Sequence of chain 1.A:
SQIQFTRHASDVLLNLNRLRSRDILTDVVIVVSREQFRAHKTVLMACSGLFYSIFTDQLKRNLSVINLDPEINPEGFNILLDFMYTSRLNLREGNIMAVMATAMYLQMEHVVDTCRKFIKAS

A protein and the small-molecule ligand that binds it are described below.
Small molecule (SMILES): Cc1cc(-c2cn(CC(=O)Nc3cc(N4CCOCC4)ncc3Cl)c3ncn(CC#Cc4cnn(C)c4)c(=O)c23)cc(C#N)c1O

Binding-site contacts:
Ligand atom C14 contacts residue MET49 of chain 2.A at 3.2 Å (hydrophobic).
Ligand atom CL24 contacts residue TYR56 of chain 2.A at 3.5 Å.
Ligand atom O10 contacts residue HIS12 of chain 1.A at 2.7 Å (h-bond).
Ligand atom C22 contacts residue ARG22 of chain 1.A at 3.6 Å.
Ligand atom C38 contacts residue GLN111 of chain 2.A at 3.6 Å.
Ligand atom C26 contacts residue ARG22 of chain 1.A at 3.2 Å.
Ligand atom N08 contacts residue HIS114 of chain 2.A at 3.4 Å (h-bond).
Ligand atom C39 contacts residue GLU113 of chain 2.A at 3.3 Å.
Ligand atom N32 contacts residue GLY53 of chain 2.A at 3.1 Å.
Ligand atom N40 contacts residue MET108 of chain 2.A at 3.5 Å.
Ligand atom C33 contacts residue GLN111 of chain 2.A at 3.6 Å.
Ligand atom C46 contacts residue GLN111 of chain 2.A at 3.5 Å.
Ligand atom C37 contacts residue GLN111 of chain 2.A at 3.5 Å.
Ligand atom CL24 contacts residue MET49 of chain 2.A at 3.2 Å.
Ligand atom C12 contacts residue SER52 of chain 2.A at 3.4 Å.
Ligand atom CL24 contacts residue LEU23 of chain 1.A at 3.6 Å.
Ligand atom C05 contacts residue CYS51 of chain 2.A at 3.2 Å (hydrophobic).
Ligand atom N17 contacts residue MET49 of chain 2.A at 3.1 Å (h-bond).
Ligand atom C36 contacts residue GLN111 of chain 2.A at 3.5 Å.
Ligand atom N41 contacts residue MET108 of chain 2.A at 3.2 Å (h-bond).
Ligand atom C11 contacts residue CYS51 of chain 2.A at 3.5 Å (hydrophobic).
Ligand atom C18 contacts residue TYR56 of chain 2.A at 3.2 Å (hydrophobic).
Ligand atom C12 contacts residue CYS51 of chain 2.A at 3.3 Å (hydrophobic).
Ligand atom C01 contacts residue HIS12 of chain 1.A at 3.5 Å.
Ligand atom C44 contacts residue GLN111 of chain 2.A at 3.1 Å.
Ligand atom N21 contacts residue ARG22 of chain 1.A at 3.5 Å.
Ligand atom N08 contacts residue VAL115 of chain 2.A at 2.9 Å (h-bond).
Ligand atom N34 contacts residue GLN111 of chain 2.A at 3.1 Å (h-bond).
Ligand atom C04 contacts residue CYS51 of chain 2.A at 3.2 Å (hydrophobic).
Ligand atom O45 contacts residue GLU113 of chain 2.A at 2.9 Å (salt-bridge).
Ligand atom N13 contacts residue SER52 of chain 2.A at 3.6 Å.
Ligand atom C42 contacts residue MET108 of chain 2.A at 3.3 Å (hydrophobic).
Ligand atom C03 contacts residue ALA50 of chain 2.A at 3.4 Å (hydrophobic).
Ligand atom C23 contacts residue TYR56 of chain 2.A at 3.2 Å (hydrophobic).
Ligand atom O45 contacts residue GLN111 of chain 2.A at 3.4 Å (h-bond).
Ligand atom C31 contacts residue GLY53 of chain 2.A at 3.3 Å.
Ligand atom C14 contacts residue SER52 of chain 2.A at 3.4 Å.
Ligand atom N17 contacts residue TYR56 of chain 2.A at 3.1 Å.
Ligand atom N13 contacts residue GLY53 of chain 2.A at 3.6 Å (h-bond).
Ligand atom C12 contacts residue ALA50 of chain 2.A at 3.4 Å (hydrophobic).

Sequence of chain 2.A:
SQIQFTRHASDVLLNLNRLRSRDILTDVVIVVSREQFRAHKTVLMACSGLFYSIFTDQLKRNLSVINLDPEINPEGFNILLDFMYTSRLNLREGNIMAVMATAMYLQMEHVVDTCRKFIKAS